Binding-site contacts:
Ligand atom O7 contacts residue ASN704 of chain 1.C at 3.4 Å (h-bond).
Ligand atom O7 contacts residue LEU909 of chain 1.C at 3.9 Å.
Ligand atom O6 contacts residue GLN913 of chain 1.C at 3.1 Å (h-bond).
Ligand atom C5 contacts residue LEU909 of chain 1.C at 4.2 Å (hydrophobic).
Ligand atom O5 contacts residue ASN704 of chain 1.C at 2.3 Å (h-bond).
Ligand atom C6 contacts residue GLN913 of chain 1.C at 4.4 Å.
Ligand atom C2 contacts residue ASN704 of chain 1.C at 2.5 Å.
Ligand atom N2 contacts residue ASN704 of chain 1.C at 3.0 Å (h-bond).
Ligand atom C7 contacts residue LEU909 of chain 1.C at 4.0 Å (hydrophobic).
Ligand atom C5 contacts residue ASN704 of chain 1.C at 3.6 Å.
Ligand atom O7 contacts residue GLN1058 of chain 1.C at 3.7 Å.
Ligand atom C1 contacts residue ASN704 of chain 1.C at 1.4 Å.
Ligand atom C8 contacts residue LEU909 of chain 1.C at 4.1 Å (hydrophobic).
Ligand atom C7 contacts residue ASN704 of chain 1.C at 3.4 Å.
Ligand atom C3 contacts residue ASN704 of chain 1.C at 3.8 Å.
Ligand atom O5 contacts residue GLN1058 of chain 1.C at 4.5 Å.
Ligand atom C4 contacts residue ASN704 of chain 1.C at 4.2 Å.
Ligand atom O4 contacts residue LEU909 of chain 1.C at 4.2 Å.
Ligand atom O6 contacts residue LEU909 of chain 1.C at 4.2 Å.

The small molecule below binds the protein below.
Small molecule (SMILES): CC(=O)N[C@H]1[C@H](O[C@H]2[C@H](O)[C@@H](NC(C)=O)CO[C@@H]2CO)O[C@H](CO)[C@@H](O)[C@@H]1O

Sequence of chain 1.C:
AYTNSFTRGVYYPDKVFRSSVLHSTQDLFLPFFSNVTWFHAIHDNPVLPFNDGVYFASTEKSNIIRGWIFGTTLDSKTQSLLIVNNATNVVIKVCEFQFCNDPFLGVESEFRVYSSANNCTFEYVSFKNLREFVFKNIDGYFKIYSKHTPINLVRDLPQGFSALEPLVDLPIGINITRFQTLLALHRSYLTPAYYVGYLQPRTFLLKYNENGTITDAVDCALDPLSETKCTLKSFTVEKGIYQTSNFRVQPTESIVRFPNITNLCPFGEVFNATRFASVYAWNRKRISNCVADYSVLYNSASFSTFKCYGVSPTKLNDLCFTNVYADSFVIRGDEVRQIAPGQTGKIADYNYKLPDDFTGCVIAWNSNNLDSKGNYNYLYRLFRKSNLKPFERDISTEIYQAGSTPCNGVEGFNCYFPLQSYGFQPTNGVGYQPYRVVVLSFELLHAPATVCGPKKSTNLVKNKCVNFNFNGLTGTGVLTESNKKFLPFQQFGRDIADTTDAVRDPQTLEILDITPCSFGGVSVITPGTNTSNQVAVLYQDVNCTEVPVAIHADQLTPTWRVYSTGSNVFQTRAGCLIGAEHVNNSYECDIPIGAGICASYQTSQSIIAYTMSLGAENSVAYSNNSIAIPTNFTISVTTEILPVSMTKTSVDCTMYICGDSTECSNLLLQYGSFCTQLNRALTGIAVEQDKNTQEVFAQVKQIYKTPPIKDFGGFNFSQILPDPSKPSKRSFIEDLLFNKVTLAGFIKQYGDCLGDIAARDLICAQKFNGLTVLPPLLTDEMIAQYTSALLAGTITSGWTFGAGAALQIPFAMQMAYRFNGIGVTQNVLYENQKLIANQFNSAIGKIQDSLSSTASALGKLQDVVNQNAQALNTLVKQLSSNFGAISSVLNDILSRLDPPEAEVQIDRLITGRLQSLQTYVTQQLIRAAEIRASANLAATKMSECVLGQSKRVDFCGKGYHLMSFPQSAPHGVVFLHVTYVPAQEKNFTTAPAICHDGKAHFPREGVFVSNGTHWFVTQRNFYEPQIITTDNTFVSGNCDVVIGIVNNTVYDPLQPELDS